Binding-site contacts:
Ligand atom O68 contacts residue THR108 of chain 3.C at 2.7 Å (h-bond).
Ligand atom O32 contacts residue GLN180 of chain 4.C at 3.4 Å (h-bond).
Ligand atom C60 contacts residue GLN180 of chain 4.C at 3.4 Å.
Ligand atom CL55 contacts residue ASN75 of chain 3.C at 3.3 Å.
Ligand atom C23 contacts residue LEU57 of chain 3.C at 3.5 Å (hydrophobic).
Ligand atom O61 contacts residue ASN75 of chain 3.C at 3.1 Å (h-bond).
Ligand atom C53 contacts residue TYR131 of chain 3.C at 3.5 Å (hydrophobic).
Ligand atom O62 contacts residue LYS71 of chain 3.C at 2.8 Å (salt-bridge).
Ligand atom F47 contacts residue LYS71 of chain 3.C at 2.7 Å.
Ligand atom N58 contacts residue LYS71 of chain 3.C at 3.6 Å.
Ligand atom C52 contacts residue TYR131 of chain 3.C at 3.4 Å (hydrophobic).
Ligand atom F39 contacts residue ARG174 of chain 4.C at 3.4 Å.
Ligand atom F28 contacts residue LEU70 of chain 3.C at 3.5 Å.
Ligand atom N17 contacts residue ASN58 of chain 3.C at 3.0 Å (h-bond).
Ligand atom F28 contacts residue LYS71 of chain 3.C at 3.1 Å.
Ligand atom C65 contacts residue GLN180 of chain 4.C at 3.5 Å.
Ligand atom C67 contacts residue ASN54 of chain 3.C at 3.5 Å.
Ligand atom C21 contacts residue ASN58 of chain 3.C at 3.5 Å.
Ligand atom F25 contacts residue LEU57 of chain 3.C at 3.2 Å.
Ligand atom C41 contacts residue GLN68 of chain 3.C at 3.3 Å.
Ligand atom F48 contacts residue GLN64 of chain 3.C at 3.5 Å.
Ligand atom F48 contacts residue ARG174 of chain 4.C at 3.5 Å.
Ligand atom N63 contacts residue GLN180 of chain 4.C at 3.5 Å (h-bond).
Ligand atom N30 contacts residue ASN58 of chain 3.C at 2.7 Å (h-bond).
Ligand atom C43 contacts residue GLN64 of chain 3.C at 3.4 Å.
Ligand atom O62 contacts residue GLN180 of chain 4.C at 3.2 Å.
Ligand atom C16 contacts residue ASN58 of chain 3.C at 3.6 Å.
Ligand atom F28 contacts residue ILE74 of chain 3.C at 3.2 Å.
Ligand atom F25 contacts residue MET67 of chain 3.C at 3.2 Å.
Ligand atom C26 contacts residue MET67 of chain 3.C at 3.6 Å (hydrophobic).
Ligand atom C21 contacts residue ASN54 of chain 3.C at 3.4 Å.
Ligand atom C57 contacts residue LYS71 of chain 3.C at 3.4 Å.
Ligand atom C52 contacts residue ASN54 of chain 3.C at 3.5 Å.
Ligand atom F38 contacts residue LYS183 of chain 4.C at 3.0 Å.
Ligand atom C27 contacts residue LYS71 of chain 3.C at 3.4 Å.
Ligand atom C33 contacts residue ASN58 of chain 3.C at 3.5 Å.
Ligand atom C46 contacts residue LYS71 of chain 3.C at 3.6 Å.
Ligand atom C23 contacts residue ASN58 of chain 3.C at 3.2 Å.
Ligand atom C24 contacts residue LEU57 of chain 3.C at 3.5 Å (hydrophobic).
Ligand atom O32 contacts residue LYS71 of chain 3.C at 2.8 Å (salt-bridge).

Sequence of chain 3.C:
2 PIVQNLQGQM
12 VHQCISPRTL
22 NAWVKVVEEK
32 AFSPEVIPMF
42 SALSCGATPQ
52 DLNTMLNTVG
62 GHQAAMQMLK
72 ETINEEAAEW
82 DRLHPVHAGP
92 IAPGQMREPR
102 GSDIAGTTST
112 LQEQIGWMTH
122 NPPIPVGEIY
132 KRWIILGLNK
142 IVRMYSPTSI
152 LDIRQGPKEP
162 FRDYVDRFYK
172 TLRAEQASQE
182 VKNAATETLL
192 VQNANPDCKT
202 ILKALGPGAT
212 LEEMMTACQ

Sequence of chain 4.C:
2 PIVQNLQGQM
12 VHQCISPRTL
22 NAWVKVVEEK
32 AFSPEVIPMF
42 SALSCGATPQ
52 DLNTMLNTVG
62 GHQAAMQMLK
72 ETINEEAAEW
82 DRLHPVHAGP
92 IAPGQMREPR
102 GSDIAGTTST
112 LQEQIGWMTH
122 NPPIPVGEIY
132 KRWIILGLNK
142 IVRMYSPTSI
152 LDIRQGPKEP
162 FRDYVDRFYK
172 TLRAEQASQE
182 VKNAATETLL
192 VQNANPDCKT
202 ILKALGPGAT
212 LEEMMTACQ

A small-molecule ligand and the protein it binds are described below.
Small molecule (SMILES): C[C@@H]1CN(c2ccc3c(=O)n(-c4ccc(Cl)c5c(NS(C)(=O)=O)nn(C)c45)c([C@H](Cc4cc(F)cc(F)c4)NC(=O)Cn4nc(C(F)F)c5c4C(F)(F)[C@@H]4C[C@H]54)nc3c2)C[C@H](C)O1